A protein and the small-molecule ligand that binds it are described below.
Small molecule (SMILES): CCCO[P](=O)(O)OP(=O)(O)O

Binding-site contacts:
Ligand atom C5 contacts residue GLY488 of chain 3.A at 3.3 Å.
Ligand atom O1A contacts residue MG1 of chain 3.D at 2.1 Å.
Ligand atom PB contacts residue GLY571 of chain 3.A at 3.5 Å.
Ligand atom C5 contacts residue YF41 of chain 3.M at 3.4 Å.
Ligand atom C6 contacts residue VAL487 of chain 3.A at 2.9 Å (hydrophobic).
Ligand atom O2B contacts residue ASN567 of chain 3.A at 3.7 Å.
Ligand atom C6 contacts residue YF41 of chain 3.M at 3.5 Å.
Ligand atom O1A contacts residue ASP540 of chain 3.A at 2.8 Å (salt-bridge).
Ligand atom C5 contacts residue MET572 of chain 3.A at 3.3 Å (hydrophobic).
Ligand atom C7 contacts residue MET515 of chain 3.A at 3.7 Å (hydrophobic).
Ligand atom O7 contacts residue ALA541 of chain 3.A at 3.1 Å.
Ligand atom O3B contacts residue GLU569 of chain 3.A at 3.0 Å (salt-bridge).
Ligand atom C5 contacts residue VAL487 of chain 3.A at 3.1 Å (hydrophobic).
Ligand atom O1B contacts residue GLY571 of chain 3.A at 3.2 Å.
Ligand atom O2A contacts residue ALA541 of chain 3.A at 3.5 Å (h-bond).
Ligand atom O3B contacts residue MG1 of chain 3.D at 2.1 Å.
Ligand atom PB contacts residue GLN489 of chain 3.A at 3.7 Å.
Ligand atom PB contacts residue MG1 of chain 3.D at 3.3 Å.
Ligand atom O3A contacts residue MG1 of chain 3.D at 3.3 Å.
Ligand atom O3A contacts residue HIS490 of chain 3.A at 3.2 Å.
Ligand atom O1B contacts residue MET572 of chain 3.A at 3.0 Å (h-bond).
Ligand atom O1A contacts residue ALA541 of chain 3.A at 2.8 Å (h-bond).
Ligand atom O7 contacts residue MG1 of chain 3.D at 3.6 Å.
Ligand atom C7 contacts residue GLN570 of chain 3.A at 3.4 Å.
Ligand atom O1A contacts residue GLU569 of chain 3.A at 3.3 Å (salt-bridge).
Ligand atom O7 contacts residue GLU569 of chain 3.A at 3.7 Å.
Ligand atom C6 contacts residue MET515 of chain 3.A at 3.6 Å (hydrophobic).
Ligand atom O2A contacts residue GLY539 of chain 3.A at 3.6 Å.
Ligand atom O1B contacts residue GLN489 of chain 3.A at 2.8 Å (h-bond).
Ligand atom PA contacts residue MG1 of chain 3.D at 3.1 Å.
Ligand atom PA contacts residue ALA541 of chain 3.A at 3.6 Å.
Ligand atom O2A contacts residue VAL487 of chain 3.A at 3.6 Å.
Ligand atom O7 contacts residue GLN570 of chain 3.A at 3.3 Å.
Ligand atom O2B contacts residue GLN489 of chain 3.A at 3.6 Å.
Ligand atom O1B contacts residue GLY488 of chain 3.A at 3.5 Å.
Ligand atom O2B contacts residue HIS490 of chain 3.A at 3.1 Å.
Ligand atom O3B contacts residue ASN567 of chain 3.A at 3.0 Å (h-bond).
Ligand atom O3B contacts residue GLY571 of chain 3.A at 2.7 Å (h-bond).
Ligand atom O2A contacts residue SER542 of chain 3.A at 2.8 Å (h-bond).
Ligand atom O1A contacts residue GLY539 of chain 3.A at 3.4 Å.

Sequence of chain 3.A:
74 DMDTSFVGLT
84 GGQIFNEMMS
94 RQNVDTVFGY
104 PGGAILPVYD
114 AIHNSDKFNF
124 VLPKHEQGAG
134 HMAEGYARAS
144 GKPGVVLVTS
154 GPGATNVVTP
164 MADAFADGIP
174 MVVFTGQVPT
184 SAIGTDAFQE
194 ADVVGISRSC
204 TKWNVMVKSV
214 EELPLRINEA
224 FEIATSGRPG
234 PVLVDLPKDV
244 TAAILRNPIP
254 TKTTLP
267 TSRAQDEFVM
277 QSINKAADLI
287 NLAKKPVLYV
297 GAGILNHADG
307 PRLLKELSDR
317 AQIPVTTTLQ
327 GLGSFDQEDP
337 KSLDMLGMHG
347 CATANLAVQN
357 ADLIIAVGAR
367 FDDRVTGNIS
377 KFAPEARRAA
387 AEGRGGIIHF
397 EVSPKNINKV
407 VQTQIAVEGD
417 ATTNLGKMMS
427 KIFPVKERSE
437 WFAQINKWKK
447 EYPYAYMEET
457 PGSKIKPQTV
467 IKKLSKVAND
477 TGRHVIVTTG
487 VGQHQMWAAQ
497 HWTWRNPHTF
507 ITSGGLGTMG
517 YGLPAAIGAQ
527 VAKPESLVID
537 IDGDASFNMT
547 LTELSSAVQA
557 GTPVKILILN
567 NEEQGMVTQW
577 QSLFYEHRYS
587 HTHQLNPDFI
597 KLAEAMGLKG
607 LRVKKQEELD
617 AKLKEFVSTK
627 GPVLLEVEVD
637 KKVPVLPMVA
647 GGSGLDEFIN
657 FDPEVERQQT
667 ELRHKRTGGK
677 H